Binding-site contacts:
Ligand atom C1P contacts residue LEU270 of chain 1.D at 3.6 Å (hydrophobic).
Ligand atom CB contacts residue MET125 of chain 1.D at 3.8 Å (hydrophobic).
Ligand atom N contacts residue GLN164 of chain 1.D at 2.7 Å (h-bond).
Ligand atom N contacts residue THR163 of chain 1.D at 3.7 Å.
Ligand atom OXT contacts residue GAI1 of chain 1.U at 3.8 Å.
Ligand atom O1 contacts residue ARG297 of chain 1.D at 3.0 Å (salt-bridge).
Ligand atom C1P contacts residue ARG297 of chain 1.D at 3.8 Å.
Ligand atom O1 contacts residue ARG103 of chain 1.D at 3.0 Å (salt-bridge).
Ligand atom P contacts residue SER52 of chain 1.D at 3.9 Å.
Ligand atom C1 contacts residue HIS130 of chain 1.D at 3.8 Å.
Ligand atom CB contacts residue VAL165 of chain 1.D at 3.7 Å (hydrophobic).
Ligand atom CA contacts residue ASP227 of chain 1.D at 3.5 Å.
Ligand atom NE contacts residue LEU270 of chain 1.D at 2.9 Å (h-bond).
Ligand atom N contacts residue ASP227 of chain 1.D at 2.6 Å (salt-bridge).
Ligand atom C contacts residue GAI1 of chain 1.U at 3.5 Å.
Ligand atom O2P contacts residue THR53 of chain 1.D at 3.7 Å.
Ligand atom O2P contacts residue GLY54 of chain 1.D at 3.5 Å (h-bond).
Ligand atom CB contacts residue ASP227 of chain 1.D at 3.8 Å.
Ligand atom CD contacts residue HIS130 of chain 1.D at 3.8 Å.
Ligand atom O1 contacts residue HIS130 of chain 1.D at 2.8 Å (h-bond).
Ligand atom C1 contacts residue LEU270 of chain 1.D at 3.7 Å (hydrophobic).
Ligand atom C1 contacts residue ARG103 of chain 1.D at 3.8 Å.
Ligand atom O3P contacts residue GLY54 of chain 1.D at 2.9 Å (h-bond).
Ligand atom P contacts residue ARG103 of chain 1.D at 3.8 Å.
Ligand atom O1 contacts residue THR55 of chain 1.D at 3.3 Å (h-bond).
Ligand atom OXT contacts residue GLN164 of chain 1.D at 3.2 Å (h-bond).
Ligand atom O3P contacts residue THR53 of chain 1.D at 2.9 Å (h-bond).
Ligand atom O1P contacts residue ARG103 of chain 1.D at 2.8 Å (salt-bridge).
Ligand atom O2P contacts residue ARG103 of chain 1.D at 3.3 Å (salt-bridge).
Ligand atom CD contacts residue LEU270 of chain 1.D at 3.8 Å (hydrophobic).
Ligand atom P contacts residue GLY54 of chain 1.D at 3.8 Å.
Ligand atom CA contacts residue GLN164 of chain 1.D at 3.6 Å.
Ligand atom O contacts residue GAI1 of chain 1.U at 2.7 Å (h-bond).
Ligand atom O3P contacts residue SER52 of chain 1.D at 3.9 Å.
Ligand atom CB contacts residue GLN164 of chain 1.D at 3.6 Å.
Ligand atom O2P contacts residue THR55 of chain 1.D at 2.8 Å (h-bond).
Ligand atom P contacts residue THR53 of chain 1.D at 3.9 Å.
Ligand atom C1 contacts residue ARG297 of chain 1.D at 3.6 Å.
Ligand atom O1 contacts residue GLN133 of chain 1.D at 3.9 Å.
Ligand atom O2P contacts residue SER52 of chain 1.D at 2.6 Å (h-bond).

Sequence of chain 1.D:
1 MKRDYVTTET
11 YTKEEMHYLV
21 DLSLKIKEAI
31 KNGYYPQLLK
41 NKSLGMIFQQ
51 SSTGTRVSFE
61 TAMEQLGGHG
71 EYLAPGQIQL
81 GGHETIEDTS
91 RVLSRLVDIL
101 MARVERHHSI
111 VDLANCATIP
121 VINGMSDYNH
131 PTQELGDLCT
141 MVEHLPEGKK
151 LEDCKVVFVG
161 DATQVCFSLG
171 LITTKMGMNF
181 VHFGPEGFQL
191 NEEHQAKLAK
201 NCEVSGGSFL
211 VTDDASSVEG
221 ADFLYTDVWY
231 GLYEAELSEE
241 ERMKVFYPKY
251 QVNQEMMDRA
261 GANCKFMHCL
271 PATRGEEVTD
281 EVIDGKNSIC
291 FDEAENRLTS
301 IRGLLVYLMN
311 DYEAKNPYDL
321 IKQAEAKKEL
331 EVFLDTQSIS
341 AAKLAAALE

A protein and the small-molecule ligand that binds it are described below.
Small molecule (SMILES): N[C@@H](CCCNC(=O)CP(=O)(O)O)C(=O)O